This protein binds this small molecule.
Small molecule (SMILES): Nc1ncnc2c1ncn2[C@@H]1O[C@H](CO[P](=O)(O)O[P](=O)(O)NP(=O)(O)O)[C@@H](O)[C@H]1O

Binding-site contacts:
Ligand atom PB contacts residue LYS389 of chain 1.B at 3.5 Å.
Ligand atom O1G contacts residue MG1 of chain 1.C at 3.7 Å.
Ligand atom O2B contacts residue LYS389 of chain 1.B at 2.3 Å (salt-bridge).
Ligand atom PA contacts residue GLY388 of chain 1.B at 3.7 Å.
Ligand atom O5' contacts residue GLY388 of chain 1.B at 3.5 Å (h-bond).
Ligand atom C6 contacts residue SER359 of chain 1.B at 3.8 Å.
Ligand atom O1G contacts residue HIS542 of chain 1.B at 3.7 Å.
Ligand atom O1G contacts residue SER385 of chain 1.B at 3.8 Å.
Ligand atom PG contacts residue MG1 of chain 1.C at 3.2 Å.
Ligand atom O2A contacts residue SER390 of chain 1.B at 3.8 Å.
Ligand atom C5' contacts residue GLY388 of chain 1.B at 3.6 Å.
Ligand atom N6 contacts residue SER359 of chain 1.B at 3.8 Å.
Ligand atom N3 contacts residue LEU365 of chain 1.B at 3.8 Å.
Ligand atom O2B contacts residue SER387 of chain 1.B at 3.7 Å.
Ligand atom O1B contacts residue MG1 of chain 1.C at 2.1 Å.
Ligand atom O4' contacts residue LEU365 of chain 1.B at 3.3 Å.
Ligand atom O3G contacts residue GLN430 of chain 1.B at 3.9 Å.
Ligand atom PG contacts residue LYS389 of chain 1.B at 3.9 Å.
Ligand atom C5' contacts residue SER391 of chain 1.B at 3.8 Å.
Ligand atom O3A contacts residue SER390 of chain 1.B at 3.7 Å.
Ligand atom O3A contacts residue GLY388 of chain 1.B at 3.0 Å (h-bond).
Ligand atom O2A contacts residue SER391 of chain 1.B at 2.5 Å (h-bond).
Ligand atom C1' contacts residue LEU365 of chain 1.B at 3.9 Å (hydrophobic).
Ligand atom O5' contacts residue GLY386 of chain 1.B at 3.8 Å.
Ligand atom O3G contacts residue MG1 of chain 1.C at 2.0 Å.
Ligand atom C4 contacts residue LEU365 of chain 1.B at 3.5 Å (hydrophobic).
Ligand atom N6 contacts residue ALA112 of chain 1.B at 3.0 Å (h-bond).
Ligand atom N3B contacts residue MG1 of chain 1.C at 3.6 Å.
Ligand atom O2A contacts residue GLY388 of chain 1.B at 3.5 Å.
Ligand atom PB contacts residue MG1 of chain 1.C at 3.4 Å.
Ligand atom O1G contacts residue LYS389 of chain 1.B at 2.5 Å (salt-bridge).
Ligand atom O2B contacts residue ARG384 of chain 1.B at 3.6 Å (salt-bridge).
Ligand atom N1 contacts residue SER359 of chain 1.B at 3.3 Å (h-bond).
Ligand atom O1B contacts residue SER390 of chain 1.B at 2.5 Å (h-bond).
Ligand atom O2G contacts residue SER385 of chain 1.B at 3.6 Å.
Ligand atom N3B contacts residue GLY386 of chain 1.B at 3.2 Å (h-bond).
Ligand atom N9 contacts residue LEU365 of chain 1.B at 3.5 Å.
Ligand atom O1B contacts residue LYS389 of chain 1.B at 3.7 Å.
Ligand atom O2B contacts residue GLY386 of chain 1.B at 3.8 Å.
Ligand atom O3A contacts residue LYS389 of chain 1.B at 3.0 Å (salt-bridge).

Sequence of chain 1.B:
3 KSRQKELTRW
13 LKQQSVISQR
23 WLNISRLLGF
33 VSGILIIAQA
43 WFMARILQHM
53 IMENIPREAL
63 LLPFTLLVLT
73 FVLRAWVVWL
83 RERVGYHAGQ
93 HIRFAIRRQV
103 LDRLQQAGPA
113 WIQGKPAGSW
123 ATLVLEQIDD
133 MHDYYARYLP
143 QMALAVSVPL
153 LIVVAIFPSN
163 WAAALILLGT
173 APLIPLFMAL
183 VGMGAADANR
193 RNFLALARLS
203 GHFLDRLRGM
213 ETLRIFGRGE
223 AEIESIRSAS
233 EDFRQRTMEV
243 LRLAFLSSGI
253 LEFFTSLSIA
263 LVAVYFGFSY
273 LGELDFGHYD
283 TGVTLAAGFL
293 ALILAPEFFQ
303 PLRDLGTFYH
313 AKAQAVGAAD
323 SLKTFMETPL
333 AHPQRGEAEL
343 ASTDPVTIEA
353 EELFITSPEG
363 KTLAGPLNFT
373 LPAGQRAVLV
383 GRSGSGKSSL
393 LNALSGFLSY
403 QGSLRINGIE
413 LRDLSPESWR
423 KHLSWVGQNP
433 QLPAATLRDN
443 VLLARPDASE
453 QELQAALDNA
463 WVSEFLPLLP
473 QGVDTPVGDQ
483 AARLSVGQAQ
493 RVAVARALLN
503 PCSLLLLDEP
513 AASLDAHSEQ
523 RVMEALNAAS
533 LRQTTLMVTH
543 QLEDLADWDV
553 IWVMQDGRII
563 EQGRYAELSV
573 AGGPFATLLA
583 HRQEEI